The protein below binds the small molecule below.
Small molecule (SMILES): CC(=O)C(=O)O

Sequence of chain 5.A:
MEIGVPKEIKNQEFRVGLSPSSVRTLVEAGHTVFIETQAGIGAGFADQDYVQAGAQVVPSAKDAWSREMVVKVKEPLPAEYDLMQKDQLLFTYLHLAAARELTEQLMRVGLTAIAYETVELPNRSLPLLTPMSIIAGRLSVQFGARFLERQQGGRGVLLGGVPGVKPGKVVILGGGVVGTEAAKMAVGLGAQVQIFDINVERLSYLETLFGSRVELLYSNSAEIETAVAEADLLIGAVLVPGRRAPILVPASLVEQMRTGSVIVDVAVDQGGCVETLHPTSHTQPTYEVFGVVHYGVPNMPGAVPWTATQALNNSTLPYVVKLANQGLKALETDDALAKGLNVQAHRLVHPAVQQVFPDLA

Binding-site contacts:
Ligand atom CB contacts residue MET132 of chain 5.A at 4.4 Å (hydrophobic).
Ligand atom O3 contacts residue TYR93 of chain 5.A at 3.6 Å.
Ligand atom CB contacts residue LEU129 of chain 5.A at 3.6 Å (hydrophobic).
Ligand atom C contacts residue ARG15 of chain 5.A at 3.8 Å.
Ligand atom CB contacts residue TYR93 of chain 5.A at 3.8 Å (hydrophobic).
Ligand atom C contacts residue ASN299 of chain 5.A at 4.0 Å.
Ligand atom CA contacts residue LYS74 of chain 5.A at 4.0 Å.
Ligand atom OXT contacts residue LYS74 of chain 5.A at 2.4 Å (salt-bridge).
Ligand atom O contacts residue TYR93 of chain 5.A at 4.1 Å.
Ligand atom C contacts residue LYS74 of chain 5.A at 3.7 Å.
Ligand atom OXT contacts residue ARG15 of chain 5.A at 3.1 Å (salt-bridge).
Ligand atom O contacts residue ARG15 of chain 5.A at 2.9 Å (salt-bridge).
Ligand atom CA contacts residue HIS95 of chain 5.A at 4.0 Å.
Ligand atom O contacts residue MET132 of chain 5.A at 3.6 Å.
Ligand atom CA contacts residue TYR93 of chain 5.A at 3.7 Å (hydrophobic).
Ligand atom CB contacts residue HIS95 of chain 5.A at 4.4 Å.
Ligand atom O3 contacts residue LYS74 of chain 5.A at 3.3 Å (salt-bridge).
Ligand atom O contacts residue ASN299 of chain 5.A at 3.4 Å (h-bond).
Ligand atom OXT contacts residue TYR93 of chain 5.A at 3.9 Å.
Ligand atom C contacts residue TYR93 of chain 5.A at 3.7 Å (hydrophobic).
Ligand atom O3 contacts residue HIS95 of chain 5.A at 2.8 Å (h-bond).
Ligand atom OXT contacts residue ASN299 of chain 5.A at 4.0 Å.